Binding-site contacts:
Ligand atom CB contacts residue ZDC1 of chain 3.J at 4.3 Å.
Ligand atom NZ contacts residue ASP99 of chain 3.B at 3.2 Å (salt-bridge).
Ligand atom CG contacts residue ZDC1 of chain 3.J at 4.0 Å.
Ligand atom CD2 contacts residue THR98 of chain 3.B at 4.2 Å.
Ligand atom CA contacts residue SER23 of chain 3.B at 4.2 Å.
Ligand atom CA contacts residue ZDC1 of chain 3.J at 2.4 Å.
Ligand atom CD contacts residue ASP99 of chain 3.B at 4.1 Å.
Ligand atom C contacts residue ZDC1 of chain 3.J at 3.0 Å.
Ligand atom C contacts residue ASP99 of chain 3.B at 4.3 Å.
Ligand atom N contacts residue ZDC1 of chain 3.J at 1.4 Å.
Ligand atom CE contacts residue ASP99 of chain 3.B at 3.2 Å.
Ligand atom O contacts residue ASP99 of chain 3.B at 3.2 Å.
Ligand atom O contacts residue ASP99 of chain 3.B at 4.0 Å.
Ligand atom NZ contacts residue ZDC1 of chain 3.J at 4.5 Å.
Ligand atom CA contacts residue THR98 of chain 3.B at 3.7 Å.
Ligand atom CE contacts residue ZDC1 of chain 3.J at 4.2 Å.
Ligand atom C contacts residue THR98 of chain 3.B at 3.7 Å.
Ligand atom O contacts residue ZDC1 of chain 3.J at 3.7 Å.
Ligand atom N contacts residue ZDC1 of chain 3.J at 3.2 Å.
Ligand atom O contacts residue THR98 of chain 3.B at 3.0 Å (h-bond).
Ligand atom CG contacts residue ASP99 of chain 3.B at 4.1 Å.
Ligand atom CA contacts residue ZDC1 of chain 3.J at 4.4 Å.
Ligand atom CB contacts residue ZDC1 of chain 3.J at 3.7 Å.
Ligand atom N contacts residue SER23 of chain 3.B at 4.5 Å.
Ligand atom CG contacts residue ZDC1 of chain 3.J at 3.6 Å.
Ligand atom CB contacts residue THR98 of chain 3.B at 4.1 Å.

This protein binds this small molecule.
Small molecule (SMILES): CC(C)C[C@H](NC(=O)[C@@H](CC(C)C)NC(=O)[C@H](CC(C)C)NC(=O)[C@@H](CCCCN)NC(=O)[C@H](CC(C)C)NC(=O)[C@@H](CC(C)C)NC(=O)[C@H](CCCCN)NC(=O)[C@@H](CC(C)C)NC(=O)[C@H](CC(C)C)NC(=O)[C@@H](CCCCN)NC(=O)[C@@H](N)CCCCN)C(N)=O

Sequence of chain 3.B:
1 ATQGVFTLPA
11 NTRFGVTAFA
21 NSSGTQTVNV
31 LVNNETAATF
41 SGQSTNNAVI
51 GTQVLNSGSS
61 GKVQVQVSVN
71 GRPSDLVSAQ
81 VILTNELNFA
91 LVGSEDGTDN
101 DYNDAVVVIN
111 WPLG